A small-molecule ligand and the protein it binds are described below.
Small molecule (SMILES): CC(=O)N[C@H]1[C@H](O[C@H]2[C@H](O)[C@@H](NC(C)=O)CO[C@@H]2CO)O[C@H](CO)[C@@H](O)[C@@H]1O

Binding-site contacts:
Ligand atom N2 contacts residue ASN163 of chain 1.A at 2.9 Å (h-bond).
Ligand atom O7 contacts residue GLU132 of chain 1.A at 4.1 Å.
Ligand atom C5 contacts residue ASN163 of chain 1.A at 3.7 Å.
Ligand atom O7 contacts residue ASN162 of chain 1.A at 3.7 Å.
Ligand atom C3 contacts residue ASN163 of chain 1.A at 3.8 Å.
Ligand atom C4 contacts residue ASN163 of chain 1.A at 4.3 Å.
Ligand atom C8 contacts residue ASN163 of chain 1.A at 4.4 Å.
Ligand atom O7 contacts residue ASN163 of chain 1.A at 3.5 Å (h-bond).
Ligand atom C7 contacts residue ASN163 of chain 1.A at 3.5 Å.
Ligand atom C2 contacts residue ASN163 of chain 1.A at 2.5 Å.
Ligand atom O5 contacts residue ASN163 of chain 1.A at 2.4 Å (h-bond).
Ligand atom C7 contacts residue ASN162 of chain 1.A at 3.9 Å.
Ligand atom C8 contacts residue ASN162 of chain 1.A at 3.5 Å.
Ligand atom C1 contacts residue ASN163 of chain 1.A at 1.4 Å.

Sequence of chain 1.A:
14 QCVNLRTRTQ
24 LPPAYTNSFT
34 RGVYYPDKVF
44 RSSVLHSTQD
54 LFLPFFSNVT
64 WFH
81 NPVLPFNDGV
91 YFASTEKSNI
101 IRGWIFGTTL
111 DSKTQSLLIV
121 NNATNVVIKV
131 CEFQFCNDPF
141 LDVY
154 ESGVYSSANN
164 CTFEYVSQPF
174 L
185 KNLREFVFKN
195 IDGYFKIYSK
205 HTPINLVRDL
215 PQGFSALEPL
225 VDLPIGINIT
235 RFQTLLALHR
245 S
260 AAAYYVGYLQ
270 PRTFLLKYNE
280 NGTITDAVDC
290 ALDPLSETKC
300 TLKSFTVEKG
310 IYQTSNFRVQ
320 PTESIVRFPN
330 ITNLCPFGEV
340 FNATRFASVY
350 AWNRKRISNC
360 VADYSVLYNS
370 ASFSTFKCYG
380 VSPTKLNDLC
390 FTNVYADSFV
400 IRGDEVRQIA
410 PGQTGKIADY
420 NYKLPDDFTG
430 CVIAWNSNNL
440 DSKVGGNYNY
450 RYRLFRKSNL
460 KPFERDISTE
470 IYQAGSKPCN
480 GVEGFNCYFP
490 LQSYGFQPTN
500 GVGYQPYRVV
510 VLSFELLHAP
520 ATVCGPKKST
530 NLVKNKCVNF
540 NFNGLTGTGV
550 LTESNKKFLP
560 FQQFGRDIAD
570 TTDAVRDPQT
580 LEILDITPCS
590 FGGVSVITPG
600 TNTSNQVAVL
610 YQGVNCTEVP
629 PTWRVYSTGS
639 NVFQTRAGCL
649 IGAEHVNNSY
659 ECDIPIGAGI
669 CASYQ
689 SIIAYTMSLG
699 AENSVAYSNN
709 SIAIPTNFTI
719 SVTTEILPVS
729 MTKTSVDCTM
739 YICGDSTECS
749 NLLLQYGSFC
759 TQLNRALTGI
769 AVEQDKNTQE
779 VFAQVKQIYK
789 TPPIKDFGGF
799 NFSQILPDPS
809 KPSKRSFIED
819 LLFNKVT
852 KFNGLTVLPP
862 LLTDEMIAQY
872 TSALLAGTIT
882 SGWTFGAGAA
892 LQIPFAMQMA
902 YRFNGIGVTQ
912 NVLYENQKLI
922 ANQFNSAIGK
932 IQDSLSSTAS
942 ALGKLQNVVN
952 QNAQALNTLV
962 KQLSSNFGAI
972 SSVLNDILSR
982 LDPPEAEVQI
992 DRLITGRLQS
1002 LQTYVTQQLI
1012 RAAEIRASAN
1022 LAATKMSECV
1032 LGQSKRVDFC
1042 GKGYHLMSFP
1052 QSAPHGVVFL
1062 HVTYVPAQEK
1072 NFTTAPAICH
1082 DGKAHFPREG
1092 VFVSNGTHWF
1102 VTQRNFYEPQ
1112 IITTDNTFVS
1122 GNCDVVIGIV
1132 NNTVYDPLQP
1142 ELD